This protein binds this small molecule.
Small molecule (SMILES): CC(=O)NCCNC(=O)CCNC(=O)[C@H](O)C(C)(C)COP(=O)(O)O

Sequence of chain 1.A:
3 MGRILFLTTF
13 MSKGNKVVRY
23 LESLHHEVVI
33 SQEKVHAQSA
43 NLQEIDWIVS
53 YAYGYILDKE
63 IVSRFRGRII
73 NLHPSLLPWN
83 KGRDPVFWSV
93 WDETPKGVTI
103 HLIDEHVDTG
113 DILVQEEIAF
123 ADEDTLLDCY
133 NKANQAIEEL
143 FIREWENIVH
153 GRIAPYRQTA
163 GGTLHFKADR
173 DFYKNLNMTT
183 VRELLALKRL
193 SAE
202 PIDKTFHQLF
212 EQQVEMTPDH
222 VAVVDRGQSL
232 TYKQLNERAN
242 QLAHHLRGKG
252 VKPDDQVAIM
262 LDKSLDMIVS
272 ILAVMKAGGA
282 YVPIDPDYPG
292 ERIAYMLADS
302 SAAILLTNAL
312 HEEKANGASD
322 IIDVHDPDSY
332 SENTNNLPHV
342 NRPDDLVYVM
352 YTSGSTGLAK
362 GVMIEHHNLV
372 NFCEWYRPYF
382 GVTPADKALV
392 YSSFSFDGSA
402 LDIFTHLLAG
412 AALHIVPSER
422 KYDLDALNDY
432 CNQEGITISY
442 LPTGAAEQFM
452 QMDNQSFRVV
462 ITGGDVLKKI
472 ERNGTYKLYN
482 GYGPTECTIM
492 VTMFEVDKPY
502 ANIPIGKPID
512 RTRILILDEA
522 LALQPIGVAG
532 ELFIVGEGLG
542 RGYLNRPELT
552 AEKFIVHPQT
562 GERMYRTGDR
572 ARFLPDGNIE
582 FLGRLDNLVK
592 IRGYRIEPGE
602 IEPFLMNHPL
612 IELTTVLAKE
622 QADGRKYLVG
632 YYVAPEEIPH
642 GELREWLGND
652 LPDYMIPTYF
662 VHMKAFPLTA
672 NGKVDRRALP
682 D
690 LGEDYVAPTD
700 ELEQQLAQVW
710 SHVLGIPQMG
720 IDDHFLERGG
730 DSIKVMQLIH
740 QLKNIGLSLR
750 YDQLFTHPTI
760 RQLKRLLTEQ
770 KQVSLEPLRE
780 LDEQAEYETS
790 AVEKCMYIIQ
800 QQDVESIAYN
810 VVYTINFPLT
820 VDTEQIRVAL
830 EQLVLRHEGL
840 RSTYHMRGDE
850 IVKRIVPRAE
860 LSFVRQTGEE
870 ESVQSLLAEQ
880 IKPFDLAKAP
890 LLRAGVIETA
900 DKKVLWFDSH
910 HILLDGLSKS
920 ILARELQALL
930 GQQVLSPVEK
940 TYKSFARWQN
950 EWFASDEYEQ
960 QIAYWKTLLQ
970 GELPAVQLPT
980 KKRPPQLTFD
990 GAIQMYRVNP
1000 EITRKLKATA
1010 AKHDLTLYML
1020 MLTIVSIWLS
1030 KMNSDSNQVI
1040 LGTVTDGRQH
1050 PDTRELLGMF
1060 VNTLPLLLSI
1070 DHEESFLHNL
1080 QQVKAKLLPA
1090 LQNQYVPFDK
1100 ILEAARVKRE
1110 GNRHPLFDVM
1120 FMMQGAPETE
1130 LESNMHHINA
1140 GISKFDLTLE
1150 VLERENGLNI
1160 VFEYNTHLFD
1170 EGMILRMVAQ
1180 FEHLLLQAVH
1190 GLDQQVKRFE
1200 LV

Binding-site contacts:
Ligand atom CAK contacts residue GLN1123 of chain 1.A at 3.5 Å.
Ligand atom CAT contacts residue MET1122 of chain 1.A at 3.9 Å (hydrophobic).
Ligand atom NAP contacts residue VAL1043 of chain 1.A at 3.9 Å.
Ligand atom OAD contacts residue VAL1060 of chain 1.A at 3.6 Å.
Ligand atom CAC contacts residue LEU1090 of chain 1.A at 4.1 Å (hydrophobic).
Ligand atom CAM contacts residue VAL1043 of chain 1.A at 4.0 Å (hydrophobic).
Ligand atom NAQ contacts residue ILE732 of chain 1.A at 3.6 Å.
Ligand atom OAG contacts residue SER731 of chain 1.A at 2.6 Å (h-bond).
Ligand atom CAS contacts residue GLY915 of chain 1.A at 3.5 Å.
Ligand atom OAD contacts residue ASP914 of chain 1.A at 3.7 Å.
Ligand atom CAM contacts residue ASP1045 of chain 1.A at 4.0 Å.
Ligand atom NAO contacts residue GLN1123 of chain 1.A at 4.0 Å.
Ligand atom OAH contacts residue THR1015 of chain 1.A at 2.5 Å (h-bond).
Ligand atom NAP contacts residue GLN1123 of chain 1.A at 4.0 Å.
Ligand atom PAW contacts residue THR1015 of chain 1.A at 3.6 Å.
Ligand atom CAU contacts residue ILE732 of chain 1.A at 3.9 Å (hydrophobic).
Ligand atom OAH contacts residue SER731 of chain 1.A at 2.6 Å (h-bond).
Ligand atom OAR contacts residue TYR1017 of chain 1.A at 3.9 Å.
Ligand atom CAC contacts residue VAL1043 of chain 1.A at 3.9 Å (hydrophobic).
Ligand atom CAJ contacts residue VAL1043 of chain 1.A at 3.5 Å (hydrophobic).
Ligand atom PAW contacts residue TYR1017 of chain 1.A at 4.0 Å.
Ligand atom OAH contacts residue TYR1017 of chain 1.A at 3.4 Å.
Ligand atom OAI contacts residue SER731 of chain 1.A at 3.6 Å.
Ligand atom CAN contacts residue TYR1017 of chain 1.A at 3.6 Å (hydrophobic).
Ligand atom OAD contacts residue GLY915 of chain 1.A at 2.8 Å (h-bond).
Ligand atom OAH contacts residue MET1018 of chain 1.A at 4.0 Å.
Ligand atom OAE contacts residue ASP1045 of chain 1.A at 4.0 Å.
Ligand atom PAW contacts residue SER731 of chain 1.A at 1.6 Å.
Ligand atom CAM contacts residue MET1122 of chain 1.A at 3.8 Å (hydrophobic).
Ligand atom CAB contacts residue TYR1017 of chain 1.A at 3.9 Å (hydrophobic).
Ligand atom OAF contacts residue THR1044 of chain 1.A at 3.2 Å.
Ligand atom OAG contacts residue THR1015 of chain 1.A at 3.6 Å.
Ligand atom OAR contacts residue SER731 of chain 1.A at 2.7 Å (h-bond).
Ligand atom CAC contacts residue THR1044 of chain 1.A at 3.9 Å.
Ligand atom NAP contacts residue MET1122 of chain 1.A at 3.1 Å (h-bond).
Ligand atom OAF contacts residue ASP1045 of chain 1.A at 3.1 Å (salt-bridge).
Ligand atom CAV contacts residue SER731 of chain 1.A at 3.7 Å.
Ligand atom CAL contacts residue ASP1045 of chain 1.A at 3.9 Å.
Ligand atom OAG contacts residue ASP730 of chain 1.A at 3.8 Å.
Ligand atom CAN contacts residue SER731 of chain 1.A at 3.2 Å.